The protein below binds the small molecule below.
Small molecule (SMILES): CC(=O)N[C@@H]1[C@@H](O)[C@H](O)[C@@H](CO)O[C@H]1O

Binding-site contacts:
Ligand atom C7 contacts residue ASN295 of chain 1.B at 3.4 Å.
Ligand atom C1 contacts residue ILE293 of chain 1.B at 3.8 Å (hydrophobic).
Ligand atom C3 contacts residue ASN295 of chain 1.B at 3.6 Å.
Ligand atom C5 contacts residue ILE293 of chain 1.B at 4.2 Å (hydrophobic).
Ligand atom C5 contacts residue ASN295 of chain 1.B at 3.6 Å.
Ligand atom O5 contacts residue ILE293 of chain 1.B at 3.4 Å.
Ligand atom N2 contacts residue ASN295 of chain 1.B at 2.9 Å (h-bond).
Ligand atom O7 contacts residue ASN295 of chain 1.B at 3.5 Å (h-bond).
Ligand atom C6 contacts residue ARG570 of chain 1.B at 4.3 Å.
Ligand atom O7 contacts residue SER323 of chain 1.B at 3.5 Å (h-bond).
Ligand atom C1 contacts residue ASN295 of chain 1.B at 1.4 Å.
Ligand atom C8 contacts residue TYR296 of chain 1.B at 4.3 Å (hydrophobic).
Ligand atom O5 contacts residue ASN295 of chain 1.B at 2.4 Å (h-bond).
Ligand atom C2 contacts residue ASN295 of chain 1.B at 2.2 Å.
Ligand atom C6 contacts residue ILE293 of chain 1.B at 4.5 Å (hydrophobic).
Ligand atom C7 contacts residue SER323 of chain 1.B at 4.3 Å.
Ligand atom C8 contacts residue MET322 of chain 1.B at 3.9 Å (hydrophobic).
Ligand atom O6 contacts residue ARG570 of chain 1.B at 3.7 Å.
Ligand atom C4 contacts residue ASN295 of chain 1.B at 4.0 Å.
Ligand atom C8 contacts residue ASN295 of chain 1.B at 4.5 Å.

Sequence of chain 1.B:
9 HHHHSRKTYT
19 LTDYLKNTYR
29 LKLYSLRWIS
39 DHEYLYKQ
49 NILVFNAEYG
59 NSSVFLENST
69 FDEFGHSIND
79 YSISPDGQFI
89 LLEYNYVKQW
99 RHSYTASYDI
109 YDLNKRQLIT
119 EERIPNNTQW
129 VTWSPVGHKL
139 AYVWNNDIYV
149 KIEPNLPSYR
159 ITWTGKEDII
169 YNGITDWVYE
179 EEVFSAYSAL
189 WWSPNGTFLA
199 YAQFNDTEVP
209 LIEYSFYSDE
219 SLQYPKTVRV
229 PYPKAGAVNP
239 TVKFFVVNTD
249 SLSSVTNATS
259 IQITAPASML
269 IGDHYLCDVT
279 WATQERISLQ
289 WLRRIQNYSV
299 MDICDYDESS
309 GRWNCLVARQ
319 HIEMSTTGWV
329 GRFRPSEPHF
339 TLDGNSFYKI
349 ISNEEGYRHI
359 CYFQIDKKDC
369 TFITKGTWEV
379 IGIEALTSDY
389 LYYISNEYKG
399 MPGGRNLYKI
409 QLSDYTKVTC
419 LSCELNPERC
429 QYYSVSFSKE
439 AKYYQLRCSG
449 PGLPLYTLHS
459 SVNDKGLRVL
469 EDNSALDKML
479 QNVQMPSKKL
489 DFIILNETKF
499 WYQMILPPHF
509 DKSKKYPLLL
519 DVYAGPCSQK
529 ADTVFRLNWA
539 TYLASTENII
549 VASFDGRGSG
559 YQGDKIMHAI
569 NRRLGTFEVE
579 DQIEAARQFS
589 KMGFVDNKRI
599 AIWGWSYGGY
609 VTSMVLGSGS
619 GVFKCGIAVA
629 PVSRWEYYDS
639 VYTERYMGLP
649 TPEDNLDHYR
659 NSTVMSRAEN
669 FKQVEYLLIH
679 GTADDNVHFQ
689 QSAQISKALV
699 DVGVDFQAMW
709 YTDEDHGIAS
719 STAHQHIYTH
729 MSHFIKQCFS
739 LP